Binding-site contacts:
Ligand atom C25 contacts residue ASN101 of chain 1.A at 3.5 Å.
Ligand atom O27 contacts residue ALA100 of chain 1.A at 3.4 Å.
Ligand atom C32 contacts residue ARG54 of chain 1.A at 3.8 Å.
Ligand atom C28 contacts residue HIS125 of chain 1.A at 3.5 Å.
Ligand atom C14 contacts residue THR106 of chain 1.A at 3.7 Å.
Ligand atom N13 contacts residue GLY108 of chain 1.A at 3.6 Å.
Ligand atom C16 contacts residue GLY73 of chain 1.A at 3.5 Å.
Ligand atom C14 contacts residue SER80 of chain 1.A at 3.7 Å.
Ligand atom C16 contacts residue GLY74 of chain 1.A at 3.7 Å.
Ligand atom C21 contacts residue THR106 of chain 1.A at 3.3 Å.
Ligand atom C25 contacts residue GLN110 of chain 1.A at 3.7 Å.
Ligand atom C38 contacts residue PHE59 of chain 1.A at 3.6 Å (hydrophobic).
Ligand atom O23 contacts residue ARG81 of chain 1.A at 3.5 Å (salt-bridge).
Ligand atom N13 contacts residue THR106 of chain 1.A at 3.1 Å (h-bond).
Ligand atom C2 contacts residue ARG54 of chain 1.A at 3.4 Å.
Ligand atom C10 contacts residue GLY71 of chain 1.A at 3.7 Å.
Ligand atom O27 contacts residue HIS125 of chain 1.A at 3.1 Å.
Ligand atom C8 contacts residue GLY71 of chain 1.A at 3.1 Å.
Ligand atom C37 contacts residue PHE112 of chain 1.A at 3.8 Å (hydrophobic).
Ligand atom C20 contacts residue THR106 of chain 1.A at 3.7 Å.
Ligand atom O23 contacts residue SER80 of chain 1.A at 3.0 Å (h-bond).
Ligand atom C4 contacts residue ASN101 of chain 1.A at 3.3 Å.
Ligand atom C24 contacts residue ASN101 of chain 1.A at 3.6 Å.
Ligand atom C17 contacts residue THR72 of chain 1.A at 3.5 Å.
Ligand atom C9 contacts residue GLY71 of chain 1.A at 3.7 Å.
Ligand atom C35 contacts residue PHE112 of chain 1.A at 3.5 Å (hydrophobic).
Ligand atom C10 contacts residue GLN110 of chain 1.A at 3.5 Å.
Ligand atom N7 contacts residue ASN101 of chain 1.A at 3.0 Å (h-bond).
Ligand atom C34 contacts residue GLN62 of chain 1.A at 2.8 Å.
Ligand atom C5 contacts residue ASN101 of chain 1.A at 3.5 Å.
Ligand atom C21 contacts residue SER80 of chain 1.A at 3.7 Å.
Ligand atom O6 contacts residue GLN62 of chain 1.A at 2.9 Å (h-bond).
Ligand atom C9 contacts residue GLN110 of chain 1.A at 3.4 Å.
Ligand atom O1 contacts residue ARG54 of chain 1.A at 3.1 Å (salt-bridge).
Ligand atom C5 contacts residue ARG54 of chain 1.A at 3.7 Å.
Ligand atom O27 contacts residue ASN101 of chain 1.A at 2.9 Å (h-bond).
Ligand atom C12 contacts residue THR106 of chain 1.A at 3.7 Å.
Ligand atom C26 contacts residue HIS125 of chain 1.A at 3.6 Å.
Ligand atom C32 contacts residue GLN62 of chain 1.A at 3.7 Å.
Ligand atom O6 contacts residue ARG54 of chain 1.A at 2.9 Å (salt-bridge).

Sequence of chain 1.A:
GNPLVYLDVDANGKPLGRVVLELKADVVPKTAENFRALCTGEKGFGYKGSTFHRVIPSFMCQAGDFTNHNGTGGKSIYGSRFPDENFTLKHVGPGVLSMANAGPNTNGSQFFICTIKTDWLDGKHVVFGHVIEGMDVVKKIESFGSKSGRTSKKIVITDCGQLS

A protein and the small-molecule ligand that binds it are described below.
Small molecule (SMILES): O=C(CN1C(=O)[C@@H]2[C@H]3CC[C@H](C3)[C@@H]2C1=O)NCc1ccc2c(c1)[C@H]1C[C@@H](N2)[C@H](O)CO1